Binding-site contacts:
Ligand atom O23 contacts residue TYR229 of chain 1.A at 3.4 Å.
Ligand atom O05 contacts residue CYS32 of chain 1.A at 2.7 Å (h-bond).
Ligand atom C19 contacts residue MET29 of chain 1.A at 3.6 Å (hydrophobic).
Ligand atom N21 contacts residue TYR229 of chain 1.A at 3.1 Å.
Ligand atom C04 contacts residue PHE34 of chain 1.A at 3.8 Å (hydrophobic).
Ligand atom C03 contacts residue CYS32 of chain 1.A at 1.7 Å (hydrophobic).
Ligand atom F15 contacts residue LEU226 of chain 1.A at 4.1 Å.
Ligand atom O05 contacts residue PHE34 of chain 1.A at 3.0 Å.
Ligand atom C04 contacts residue PRO33 of chain 1.A at 3.7 Å (hydrophobic).
Ligand atom N21 contacts residue LEU56 of chain 1.A at 3.7 Å.
Ligand atom F16 contacts residue TRP222 of chain 1.A at 3.5 Å.
Ligand atom C19 contacts residue PHE225 of chain 1.A at 4.1 Å (hydrophobic).
Ligand atom F16 contacts residue LEU226 of chain 1.A at 4.0 Å.
Ligand atom O22 contacts residue MET29 of chain 1.A at 4.1 Å.
Ligand atom C19 contacts residue LEU56 of chain 1.A at 3.8 Å (hydrophobic).
Ligand atom N21 contacts residue LYS57 of chain 1.A at 4.1 Å.
Ligand atom O12 contacts residue PRO33 of chain 1.A at 3.8 Å.
Ligand atom O22 contacts residue LYS57 of chain 1.A at 4.0 Å.
Ligand atom O23 contacts residue LEU56 of chain 1.A at 3.7 Å.
Ligand atom F14 contacts residue VAL127 of chain 1.A at 3.6 Å.
Ligand atom O22 contacts residue CYS237 of chain 1.A at 4.1 Å.
Ligand atom F15 contacts residue ILE131 of chain 1.A at 3.8 Å.
Ligand atom O23 contacts residue LYS57 of chain 1.A at 3.5 Å.
Ligand atom C13 contacts residue TRP222 of chain 1.A at 4.0 Å (hydrophobic).
Ligand atom C24 contacts residue TYR229 of chain 1.A at 4.1 Å (hydrophobic).
Ligand atom O05 contacts residue PRO33 of chain 1.A at 3.2 Å.
Ligand atom C19 contacts residue TYR229 of chain 1.A at 3.6 Å (hydrophobic).
Ligand atom C03 contacts residue LEU56 of chain 1.A at 4.0 Å (hydrophobic).
Ligand atom C24 contacts residue LEU56 of chain 1.A at 4.0 Å (hydrophobic).
Ligand atom O22 contacts residue TYR229 of chain 1.A at 3.1 Å.
Ligand atom O22 contacts residue LEU56 of chain 1.A at 4.0 Å.
Ligand atom C18 contacts residue MET29 of chain 1.A at 4.1 Å (hydrophobic).
Ligand atom C20 contacts residue TYR229 of chain 1.A at 3.4 Å (hydrophobic).
Ligand atom C20 contacts residue LEU56 of chain 1.A at 3.6 Å (hydrophobic).
Ligand atom F15 contacts residue TYR229 of chain 1.A at 3.9 Å.
Ligand atom C07 contacts residue PHE34 of chain 1.A at 3.9 Å (hydrophobic).
Ligand atom N06 contacts residue CYS32 of chain 1.A at 3.8 Å.
Ligand atom C04 contacts residue CYS32 of chain 1.A at 2.5 Å (hydrophobic).
Ligand atom F14 contacts residue TRP222 of chain 1.A at 3.3 Å.
Ligand atom F16 contacts residue PHE225 of chain 1.A at 3.8 Å.

A small-molecule ligand and the protein it binds are described below.
Small molecule (SMILES): O=C(CCl)N(CCCNC(=O)C(F)(F)F)c1ccc([N+](=O)[O-])cc1

Sequence of chain 1.A:
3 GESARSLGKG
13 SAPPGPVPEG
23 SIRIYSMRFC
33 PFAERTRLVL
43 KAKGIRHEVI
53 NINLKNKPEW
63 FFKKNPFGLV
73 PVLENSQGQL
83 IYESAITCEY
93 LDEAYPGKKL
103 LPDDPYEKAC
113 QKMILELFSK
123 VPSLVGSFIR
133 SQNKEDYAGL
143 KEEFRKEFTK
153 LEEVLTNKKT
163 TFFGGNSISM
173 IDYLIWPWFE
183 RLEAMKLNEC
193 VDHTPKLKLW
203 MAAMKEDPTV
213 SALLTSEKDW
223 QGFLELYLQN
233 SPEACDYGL